Sequence of chain 10.A:
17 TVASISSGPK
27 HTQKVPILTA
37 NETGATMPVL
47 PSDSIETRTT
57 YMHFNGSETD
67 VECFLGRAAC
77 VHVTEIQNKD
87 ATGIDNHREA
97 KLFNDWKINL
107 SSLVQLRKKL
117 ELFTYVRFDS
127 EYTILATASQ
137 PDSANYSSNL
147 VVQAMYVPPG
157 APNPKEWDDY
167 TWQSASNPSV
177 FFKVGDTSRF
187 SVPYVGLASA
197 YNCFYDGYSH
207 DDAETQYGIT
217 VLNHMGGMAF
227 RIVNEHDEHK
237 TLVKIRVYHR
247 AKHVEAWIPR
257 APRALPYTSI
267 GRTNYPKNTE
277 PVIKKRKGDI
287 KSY

Binding-site contacts:
Ligand atom O1 contacts residue TYR152 of chain 10.A at 3.9 Å.
Ligand atom C7C contacts residue TYR128 of chain 10.A at 3.6 Å (hydrophobic).
Ligand atom C5 contacts residue PHE186 of chain 10.A at 3.5 Å (hydrophobic).
Ligand atom C6B contacts residue TYR197 of chain 10.A at 3.6 Å (hydrophobic).
Ligand atom C31 contacts residue ALA150 of chain 10.A at 3.5 Å (hydrophobic).
Ligand atom O1B contacts residue MET221 of chain 10.A at 3.4 Å.
Ligand atom C3 contacts residue PRO174 of chain 10.A at 3.8 Å (hydrophobic).
Ligand atom C4 contacts residue MET224 of chain 10.A at 3.8 Å (hydrophobic).
Ligand atom C5B contacts residue TYR197 of chain 10.A at 3.7 Å (hydrophobic).
Ligand atom N3A contacts residue ASN219 of chain 10.A at 3.0 Å (h-bond).
Ligand atom C5C contacts residue TYR128 of chain 10.A at 3.5 Å (hydrophobic).
Ligand atom CM1 contacts residue SER107 of chain 10.A at 3.9 Å.
Ligand atom C31 contacts residue VAL176 of chain 10.A at 3.3 Å (hydrophobic).
Ligand atom C6C contacts residue VAL191 of chain 10.A at 3.2 Å (hydrophobic).
Ligand atom O1 contacts residue ALA24 of chain 10.C at 3.6 Å.
Ligand atom C4B contacts residue LEU106 of chain 10.A at 3.7 Å (hydrophobic).
Ligand atom C4 contacts residue PHE186 of chain 10.A at 3.6 Å (hydrophobic).
Ligand atom C7C contacts residue TYR197 of chain 10.A at 3.8 Å (hydrophobic).
Ligand atom C3C contacts residue VAL188 of chain 10.A at 3.3 Å (hydrophobic).
Ligand atom C4C contacts residue TYR152 of chain 10.A at 3.8 Å (hydrophobic).
Ligand atom N2 contacts residue ALA24 of chain 10.C at 3.4 Å.
Ligand atom O1 contacts residue VAL188 of chain 10.A at 3.8 Å.
Ligand atom C5B contacts residue LEU106 of chain 10.A at 3.5 Å (hydrophobic).
Ligand atom O1 contacts residue PHE186 of chain 10.A at 3.5 Å.
Ligand atom C6C contacts residue MET221 of chain 10.A at 3.7 Å (hydrophobic).
Ligand atom C2C contacts residue VAL188 of chain 10.A at 3.2 Å (hydrophobic).
Ligand atom C1B contacts residue MET221 of chain 10.A at 3.8 Å (hydrophobic).
Ligand atom C5 contacts residue TYR152 of chain 10.A at 3.8 Å (hydrophobic).
Ligand atom C4 contacts residue TYR152 of chain 10.A at 3.9 Å (hydrophobic).
Ligand atom C3C contacts residue TYR128 of chain 10.A at 3.9 Å (hydrophobic).
Ligand atom C5C contacts residue ILE104 of chain 10.A at 3.8 Å (hydrophobic).
Ligand atom N2 contacts residue PHE186 of chain 10.A at 3.7 Å.
Ligand atom C2B contacts residue MET221 of chain 10.A at 3.5 Å (hydrophobic).
Ligand atom C31 contacts residue PRO174 of chain 10.A at 3.4 Å (hydrophobic).
Ligand atom C3 contacts residue PHE186 of chain 10.A at 3.8 Å (hydrophobic).
Ligand atom O1B contacts residue TYR128 of chain 10.A at 3.9 Å.
Ligand atom C4A contacts residue ASN219 of chain 10.A at 3.5 Å.
Ligand atom C6B contacts residue LEU106 of chain 10.A at 3.9 Å (hydrophobic).
Ligand atom C31 contacts residue SER175 of chain 10.A at 3.6 Å.
Ligand atom C3B contacts residue MET221 of chain 10.A at 3.8 Å (hydrophobic).

Sequence of chain 10.C:
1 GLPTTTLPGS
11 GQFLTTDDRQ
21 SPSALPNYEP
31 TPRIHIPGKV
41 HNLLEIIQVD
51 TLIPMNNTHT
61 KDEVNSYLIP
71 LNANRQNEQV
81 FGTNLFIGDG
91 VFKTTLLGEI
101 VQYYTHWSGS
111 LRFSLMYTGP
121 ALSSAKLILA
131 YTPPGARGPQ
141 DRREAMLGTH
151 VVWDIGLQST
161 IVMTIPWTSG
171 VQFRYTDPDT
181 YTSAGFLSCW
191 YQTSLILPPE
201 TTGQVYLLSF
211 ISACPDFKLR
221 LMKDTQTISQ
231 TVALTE

The small molecule below binds the protein below.
Small molecule (SMILES): Cc1cc(CCCCCCCOc2ccc(C3=N[C@@H](C)CO3)cc2)on1